The protein below binds the small molecule below.
Small molecule (SMILES): OC[C@H]1O[C@H](O[C@H]2[C@H](O)[C@@H](O)[C@@H](O[C@H]3[C@H](O)[C@@H](O)[C@@H](O[C@H]4[C@H](O)[C@@H](O)[C@@H](O)O[C@@H]4CO)O[C@@H]3CO)O[C@@H]2CO)[C@H](O)[C@@H](O)[C@@H]1O

Binding-site contacts:
Ligand atom O6 contacts residue GLU22 of chain 1.B at 3.5 Å.
Ligand atom C2 contacts residue TRP30 of chain 1.B at 3.6 Å (hydrophobic).
Ligand atom C2 contacts residue GLN69 of chain 1.B at 3.5 Å.
Ligand atom O2 contacts residue GLN69 of chain 1.B at 2.7 Å (h-bond).
Ligand atom C4 contacts residue TRP30 of chain 1.B at 4.0 Å (hydrophobic).
Ligand atom C4 contacts residue TYR20 of chain 1.B at 4.2 Å (hydrophobic).
Ligand atom C5 contacts residue EDO1 of chain 1.BA at 3.8 Å.
Ligand atom C4 contacts residue EDO1 of chain 1.BA at 4.1 Å.
Ligand atom C3 contacts residue EDO1 of chain 1.BA at 3.8 Å.
Ligand atom C2 contacts residue EDO1 of chain 1.BA at 3.8 Å.
Ligand atom O5 contacts residue TYR20 of chain 1.B at 3.9 Å.
Ligand atom C6 contacts residue GLU22 of chain 1.B at 3.5 Å.
Ligand atom C1 contacts residue ILE60 of chain 1.B at 4.1 Å (hydrophobic).
Ligand atom O3 contacts residue ILE60 of chain 1.B at 4.2 Å.
Ligand atom O2 contacts residue EDO1 of chain 1.BA at 3.0 Å (h-bond).
Ligand atom O4 contacts residue EDO1 of chain 1.BA at 3.3 Å (h-bond).
Ligand atom C6 contacts residue TRP30 of chain 1.B at 4.2 Å (hydrophobic).
Ligand atom C1 contacts residue TRP30 of chain 1.B at 3.6 Å (hydrophobic).
Ligand atom O3 contacts residue TRP30 of chain 1.B at 4.1 Å.
Ligand atom O6 contacts residue TYR18 of chain 1.B at 2.5 Å (h-bond).
Ligand atom O5 contacts residue TYR18 of chain 1.B at 3.5 Å.
Ligand atom C2 contacts residue TYR20 of chain 1.B at 3.8 Å (hydrophobic).
Ligand atom C1 contacts residue EDO1 of chain 1.BA at 4.1 Å.
Ligand atom O3 contacts residue EDO1 of chain 1.BA at 4.1 Å.
Ligand atom O6 contacts residue TRP30 of chain 1.B at 3.9 Å.
Ligand atom C3 contacts residue GLN69 of chain 1.B at 4.2 Å.
Ligand atom O2 contacts residue ILE60 of chain 1.B at 4.1 Å.
Ligand atom C6 contacts residue THR23 of chain 1.B at 4.2 Å.
Ligand atom O6 contacts residue EDO1 of chain 1.BA at 2.9 Å.
Ligand atom C1 contacts residue TYR18 of chain 1.B at 4.1 Å (hydrophobic).
Ligand atom O5 contacts residue TRP30 of chain 1.B at 3.3 Å.
Ligand atom C6 contacts residue TYR18 of chain 1.B at 3.7 Å (hydrophobic).
Ligand atom O2 contacts residue TRP30 of chain 1.B at 3.8 Å.
Ligand atom C6 contacts residue TYR20 of chain 1.B at 4.0 Å (hydrophobic).
Ligand atom O3 contacts residue FMT1 of chain 1.MA at 3.6 Å.
Ligand atom C2 contacts residue ILE60 of chain 1.B at 4.2 Å (hydrophobic).
Ligand atom O6 contacts residue FMT1 of chain 1.LA at 3.5 Å (h-bond).
Ligand atom C6 contacts residue FMT1 of chain 1.LA at 3.8 Å.
Ligand atom O3 contacts residue TYR20 of chain 1.B at 4.2 Å.
Ligand atom O3 contacts residue GLN69 of chain 1.B at 3.1 Å (h-bond).

Sequence of chain 1.B:
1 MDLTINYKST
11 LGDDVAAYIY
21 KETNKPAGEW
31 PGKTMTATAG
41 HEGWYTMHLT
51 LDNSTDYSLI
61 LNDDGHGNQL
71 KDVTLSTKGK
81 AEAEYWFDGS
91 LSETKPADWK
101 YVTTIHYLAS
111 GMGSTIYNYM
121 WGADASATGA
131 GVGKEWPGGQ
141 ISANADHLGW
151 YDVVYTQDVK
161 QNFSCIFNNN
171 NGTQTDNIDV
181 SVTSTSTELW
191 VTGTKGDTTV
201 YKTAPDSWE